Binding-site contacts:
Ligand atom O3 contacts residue ARG66 of chain 1.A at 2.9 Å (salt-bridge).
Ligand atom C1 contacts residue LYS15 of chain 1.A at 3.5 Å.
Ligand atom O2 contacts residue LYS15 of chain 1.A at 2.7 Å (salt-bridge).
Ligand atom O3 contacts residue TYR341 of chain 1.A at 3.4 Å (h-bond).
Ligand atom O2 contacts residue GLU111 of chain 1.A at 2.6 Å (salt-bridge).
Ligand atom O1 contacts residue ASP14 of chain 1.A at 2.9 Å (salt-bridge).
Ligand atom O6 contacts residue GLU153 of chain 1.A at 3.0 Å (salt-bridge).
Ligand atom C3 contacts residue ASP65 of chain 1.A at 3.4 Å.
Ligand atom O2 contacts residue TRP62 of chain 1.A at 3.5 Å (h-bond).
Ligand atom O3 contacts residue GLU111 of chain 1.A at 3.2 Å (salt-bridge).
Ligand atom O5 contacts residue TRP340 of chain 1.A at 3.4 Å.
Ligand atom C4 contacts residue TRP340 of chain 1.A at 3.7 Å (hydrophobic).
Ligand atom O2 contacts residue ARG66 of chain 1.A at 2.9 Å (salt-bridge).
Ligand atom O6 contacts residue ARG344 of chain 1.A at 3.2 Å.
Ligand atom O2 contacts residue MET330 of chain 1.A at 3.5 Å.
Ligand atom C6 contacts residue TRP340 of chain 1.A at 3.7 Å (hydrophobic).
Ligand atom O3 contacts residue TRP340 of chain 1.A at 3.6 Å.
Ligand atom O2 contacts residue ALA63 of chain 1.A at 2.9 Å.
Ligand atom C2 contacts residue ARG66 of chain 1.A at 3.4 Å.
Ligand atom C3 contacts residue TRP62 of chain 1.A at 3.6 Å (hydrophobic).
Ligand atom O5 contacts residue TYR155 of chain 1.A at 3.4 Å.
Ligand atom O5 contacts residue TRP230 of chain 1.A at 3.7 Å.
Ligand atom O2 contacts residue ASP65 of chain 1.A at 2.9 Å (salt-bridge).
Ligand atom O3 contacts residue TRP62 of chain 1.A at 3.5 Å (h-bond).
Ligand atom O3 contacts residue GLU44 of chain 1.A at 2.8 Å (salt-bridge).
Ligand atom C2 contacts residue LYS15 of chain 1.A at 3.7 Å.
Ligand atom C3 contacts residue GLU44 of chain 1.A at 3.2 Å.
Ligand atom C6 contacts residue ARG344 of chain 1.A at 3.4 Å.
Ligand atom C2 contacts residue GLU111 of chain 1.A at 3.2 Å.
Ligand atom O6 contacts residue PRO154 of chain 1.A at 3.1 Å.
Ligand atom C6 contacts residue GLU153 of chain 1.A at 3.7 Å.
Ligand atom O6 contacts residue TYR155 of chain 1.A at 3.0 Å (h-bond).
Ligand atom C1 contacts residue TRP230 of chain 1.A at 3.5 Å (hydrophobic).
Ligand atom O2 contacts residue GLU44 of chain 1.A at 3.6 Å.
Ligand atom O2 contacts residue TRP230 of chain 1.A at 3.7 Å.
Ligand atom O3 contacts residue ASP65 of chain 1.A at 2.5 Å (salt-bridge).
Ligand atom C1 contacts residue ASP14 of chain 1.A at 3.6 Å.
Ligand atom C2 contacts residue ASP65 of chain 1.A at 3.5 Å.
Ligand atom O1 contacts residue LYS15 of chain 1.A at 3.2 Å (salt-bridge).
Ligand atom C2 contacts residue TRP230 of chain 1.A at 3.6 Å (hydrophobic).

This protein binds this small molecule.
Small molecule (SMILES): OC[C@H]1O[C@H](O[C@H]2[C@H](O)[C@@H](O)[C@@H](O[C@H]3[C@H](O)[C@@H](O)[C@@H](O)O[C@@H]3CO)O[C@@H]2CO)[C@H](O)[C@@H](O)[C@@H]1O

Sequence of chain 1.A:
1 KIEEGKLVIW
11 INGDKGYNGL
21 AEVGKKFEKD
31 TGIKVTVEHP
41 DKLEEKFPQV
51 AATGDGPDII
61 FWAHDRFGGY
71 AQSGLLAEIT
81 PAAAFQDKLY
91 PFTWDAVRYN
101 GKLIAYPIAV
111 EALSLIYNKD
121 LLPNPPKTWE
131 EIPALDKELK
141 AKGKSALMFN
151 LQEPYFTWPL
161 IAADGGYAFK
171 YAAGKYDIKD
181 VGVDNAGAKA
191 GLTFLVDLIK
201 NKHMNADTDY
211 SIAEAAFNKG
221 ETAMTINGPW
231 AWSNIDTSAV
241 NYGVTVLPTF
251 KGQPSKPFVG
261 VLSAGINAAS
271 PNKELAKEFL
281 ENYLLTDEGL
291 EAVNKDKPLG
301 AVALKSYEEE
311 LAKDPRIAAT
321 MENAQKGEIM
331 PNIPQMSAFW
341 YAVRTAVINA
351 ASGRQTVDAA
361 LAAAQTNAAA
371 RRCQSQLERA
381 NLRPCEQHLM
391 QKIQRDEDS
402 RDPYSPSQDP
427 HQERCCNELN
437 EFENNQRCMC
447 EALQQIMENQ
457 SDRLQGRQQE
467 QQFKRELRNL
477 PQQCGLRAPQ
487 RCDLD